Binding-site contacts:
Ligand atom C6 contacts residue PHE87 of chain 1.A at 3.9 Å (hydrophobic).
Ligand atom C5 contacts residue ASN56 of chain 1.A at 3.6 Å.
Ligand atom C1 contacts residue PHE87 of chain 1.A at 4.2 Å (hydrophobic).
Ligand atom C3 contacts residue ASN56 of chain 1.A at 3.8 Å.
Ligand atom O7 contacts residue ASN56 of chain 1.A at 3.2 Å (h-bond).
Ligand atom O5 contacts residue PHE87 of chain 1.A at 3.5 Å.
Ligand atom O6 contacts residue PHE87 of chain 1.A at 3.7 Å.
Ligand atom C2 contacts residue ASN56 of chain 1.A at 2.5 Å.
Ligand atom O5 contacts residue ASN56 of chain 1.A at 2.2 Å (h-bond).
Ligand atom C1 contacts residue ASN56 of chain 1.A at 1.4 Å.
Ligand atom C7 contacts residue ASN56 of chain 1.A at 3.3 Å.
Ligand atom C5 contacts residue PHE87 of chain 1.A at 4.2 Å (hydrophobic).
Ligand atom C8 contacts residue LYS55 of chain 1.A at 3.9 Å.
Ligand atom N2 contacts residue ASN56 of chain 1.A at 3.1 Å (h-bond).
Ligand atom C4 contacts residue ASN56 of chain 1.A at 4.2 Å.

Sequence of chain 1.A:
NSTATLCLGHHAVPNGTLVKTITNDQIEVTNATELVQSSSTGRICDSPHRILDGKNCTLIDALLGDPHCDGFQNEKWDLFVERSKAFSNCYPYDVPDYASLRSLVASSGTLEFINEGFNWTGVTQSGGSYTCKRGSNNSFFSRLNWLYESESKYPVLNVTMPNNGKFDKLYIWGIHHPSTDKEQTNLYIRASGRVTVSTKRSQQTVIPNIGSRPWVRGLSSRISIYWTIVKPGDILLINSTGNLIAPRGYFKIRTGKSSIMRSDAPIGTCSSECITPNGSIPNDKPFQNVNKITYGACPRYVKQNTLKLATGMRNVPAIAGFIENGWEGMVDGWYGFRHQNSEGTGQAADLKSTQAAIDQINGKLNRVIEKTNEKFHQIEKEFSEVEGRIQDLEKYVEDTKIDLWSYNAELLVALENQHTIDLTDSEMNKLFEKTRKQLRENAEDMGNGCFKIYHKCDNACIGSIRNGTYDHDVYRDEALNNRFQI

This protein binds this small molecule.
Small molecule (SMILES): CC(=O)N[C@H]1[C@H](O[C@H]2[C@H](O)[C@@H](NC(C)=O)CO[C@@H]2CO)O[C@H](CO)[C@@H](O)[C@@H]1O